The small molecule below binds the protein below.
Small molecule (SMILES): [H]/N=C1\NC(=O)[C@@]2(C=C(C(=O)O)C[C@@H](OC(CC)CC)[C@@H]2NC(C)=O)S1

Binding-site contacts:
Ligand atom CAK contacts residue GLU195 of chain 4.A at 3.8 Å.
Ligand atom CAV contacts residue GLU196 of chain 4.A at 3.8 Å.
Ligand atom CAB contacts residue ARG143 of chain 4.A at 3.8 Å.
Ligand atom CAA contacts residue ARG211 of chain 4.A at 3.9 Å.
Ligand atom OAG contacts residue GLU146 of chain 4.A at 3.3 Å (salt-bridge).
Ligand atom CAQ contacts residue ARG70 of chain 4.A at 3.9 Å.
Ligand atom CAA contacts residue ASN213 of chain 4.A at 3.7 Å.
Ligand atom CAR contacts residue TYR322 of chain 4.A at 3.0 Å (hydrophobic).
Ligand atom SAP contacts residue ASP69 of chain 4.A at 3.4 Å (salt-bridge).
Ligand atom CAU contacts residue TYR322 of chain 4.A at 3.1 Å (hydrophobic).
Ligand atom CAR contacts residue ARG288 of chain 4.A at 3.8 Å.
Ligand atom CAJ contacts residue GLU196 of chain 4.A at 3.3 Å.
Ligand atom OAH contacts residue TYR264 of chain 4.A at 3.1 Å (h-bond).
Ligand atom OAF contacts residue TYR322 of chain 4.A at 3.6 Å (h-bond).
Ligand atom OAE contacts residue ARG70 of chain 4.A at 2.9 Å (salt-bridge).
Ligand atom CAW contacts residue TYR322 of chain 4.A at 3.8 Å (hydrophobic).
Ligand atom OAH contacts residue ARG211 of chain 4.A at 3.6 Å (salt-bridge).
Ligand atom OAG contacts residue GLU196 of chain 4.A at 3.3 Å (salt-bridge).
Ligand atom NAM contacts residue TRP97 of chain 4.A at 3.8 Å.
Ligand atom CAC contacts residue TRP97 of chain 4.A at 3.9 Å (hydrophobic).
Ligand atom NAD contacts residue LEU52 of chain 4.A at 3.6 Å.
Ligand atom NAD contacts residue TRP97 of chain 4.A at 2.6 Å (h-bond).
Ligand atom CAL contacts residue GLU196 of chain 4.A at 3.9 Å.
Ligand atom CAS contacts residue TRP97 of chain 4.A at 3.5 Å (hydrophobic).
Ligand atom CAJ contacts residue GLU195 of chain 4.A at 3.8 Å.
Ligand atom CAS contacts residue ARG74 of chain 4.A at 3.7 Å.
Ligand atom CAL contacts residue TYR322 of chain 4.A at 3.4 Å (hydrophobic).
Ligand atom OAG contacts residue TYR322 of chain 4.A at 3.5 Å (h-bond).
Ligand atom OAF contacts residue ARG36 of chain 4.A at 3.1 Å (salt-bridge).
Ligand atom NAM contacts residue GLU146 of chain 4.A at 3.2 Å (salt-bridge).
Ligand atom OAH contacts residue ARG288 of chain 4.A at 3.1 Å (salt-bridge).
Ligand atom OAF contacts residue ARG288 of chain 4.A at 3.1 Å (salt-bridge).
Ligand atom OAH contacts residue TYR322 of chain 4.A at 3.1 Å (h-bond).
Ligand atom NAM contacts residue GLU37 of chain 4.A at 3.5 Å (salt-bridge).
Ligand atom CAI contacts residue TYR322 of chain 4.A at 3.6 Å (hydrophobic).
Ligand atom NAD contacts residue ARG74 of chain 4.A at 3.0 Å (salt-bridge).
Ligand atom CAK contacts residue ARG143 of chain 4.A at 3.5 Å.
Ligand atom CAA contacts residue GLU195 of chain 4.A at 3.2 Å.
Ligand atom CAT contacts residue GLU146 of chain 4.A at 3.7 Å.
Ligand atom CAW contacts residue GLU196 of chain 4.A at 3.5 Å.

Sequence of chain 4.A:
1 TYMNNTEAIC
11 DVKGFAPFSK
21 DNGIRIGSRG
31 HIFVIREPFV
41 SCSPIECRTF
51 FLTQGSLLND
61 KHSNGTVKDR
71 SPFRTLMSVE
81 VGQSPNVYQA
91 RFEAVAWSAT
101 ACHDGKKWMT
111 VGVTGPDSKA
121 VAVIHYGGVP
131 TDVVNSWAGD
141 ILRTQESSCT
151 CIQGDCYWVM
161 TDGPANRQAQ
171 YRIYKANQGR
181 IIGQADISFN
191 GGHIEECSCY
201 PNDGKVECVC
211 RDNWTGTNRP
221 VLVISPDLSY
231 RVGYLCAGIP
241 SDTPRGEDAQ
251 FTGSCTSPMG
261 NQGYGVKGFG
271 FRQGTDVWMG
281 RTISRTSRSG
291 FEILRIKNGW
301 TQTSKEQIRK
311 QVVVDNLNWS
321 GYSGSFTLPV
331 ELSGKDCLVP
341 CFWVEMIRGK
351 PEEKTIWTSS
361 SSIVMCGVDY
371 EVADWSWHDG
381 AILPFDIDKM